Sequence of chain 1.E:
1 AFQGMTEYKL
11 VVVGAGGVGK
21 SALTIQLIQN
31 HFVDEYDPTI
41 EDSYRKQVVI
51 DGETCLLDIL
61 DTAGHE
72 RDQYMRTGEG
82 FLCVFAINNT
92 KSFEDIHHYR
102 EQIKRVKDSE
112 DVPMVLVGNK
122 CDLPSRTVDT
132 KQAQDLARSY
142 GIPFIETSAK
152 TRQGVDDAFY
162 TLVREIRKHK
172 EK

Binding-site contacts:
Ligand atom C6 contacts residue THR78 of chain 1.A at 3.5 Å.
Ligand atom C11 contacts residue ASP58 of chain 1.A at 4.0 Å.
Ligand atom C29 contacts residue LYS9 of chain 1.A at 3.9 Å.
Ligand atom C14 contacts residue ASP58 of chain 1.A at 4.0 Å.
Ligand atom C27 contacts residue GLN3 of chain 1.E at 4.0 Å.
Ligand atom C29 contacts residue ASP58 of chain 1.A at 3.5 Å.
Ligand atom C8 contacts residue LEU60 of chain 1.A at 4.0 Å (hydrophobic).
Ligand atom C15 contacts residue ASP58 of chain 1.A at 3.6 Å.
Ligand atom C23 contacts residue ARG45 of chain 1.A at 3.5 Å.
Ligand atom O7 contacts residue THR78 of chain 1.A at 3.3 Å.
Ligand atom C21 contacts residue SER43 of chain 1.A at 4.0 Å.
Ligand atom C6 contacts residue LEU60 of chain 1.A at 3.9 Å (hydrophobic).
Ligand atom C24 contacts residue SER43 of chain 1.A at 3.9 Å.
Ligand atom C3 contacts residue THR78 of chain 1.A at 3.6 Å.
Ligand atom C3 contacts residue VAL11 of chain 1.A at 3.9 Å (hydrophobic).
Ligand atom C8 contacts residue TYR75 of chain 1.A at 3.9 Å (hydrophobic).
Ligand atom O28 contacts residue ASP58 of chain 1.A at 3.9 Å.
Ligand atom C16 contacts residue ASP58 of chain 1.A at 3.6 Å.
Ligand atom C2 contacts residue LEU60 of chain 1.A at 3.8 Å (hydrophobic).
Ligand atom C29 contacts residue ARG45 of chain 1.A at 3.3 Å.
Ligand atom C2 contacts residue LYS9 of chain 1.A at 3.7 Å.
Ligand atom C19 contacts residue SER43 of chain 1.A at 3.5 Å.
Ligand atom C1 contacts residue LEU60 of chain 1.A at 4.0 Å (hydrophobic).
Ligand atom O28 contacts residue ARG45 of chain 1.A at 3.6 Å (salt-bridge).
Ligand atom C13 contacts residue SER43 of chain 1.A at 3.2 Å.
Ligand atom C14 contacts residue ARG45 of chain 1.A at 4.0 Å.
Ligand atom C12 contacts residue SER43 of chain 1.A at 3.3 Å.
Ligand atom C1 contacts residue LYS9 of chain 1.A at 4.0 Å.
Ligand atom C20 contacts residue SER43 of chain 1.A at 3.8 Å.
Ligand atom C15 contacts residue ARG45 of chain 1.A at 4.0 Å.
Ligand atom C2 contacts residue VAL11 of chain 1.A at 4.0 Å (hydrophobic).
Ligand atom C3 contacts residue LEU60 of chain 1.A at 4.0 Å (hydrophobic).
Ligand atom C22 contacts residue ARG45 of chain 1.A at 3.6 Å.
Ligand atom C2 contacts residue LEU10 of chain 1.A at 3.9 Å (hydrophobic).
Ligand atom C1 contacts residue ASP58 of chain 1.A at 3.8 Å.
Ligand atom O7 contacts residue TYR75 of chain 1.A at 3.6 Å.
Ligand atom N17 contacts residue ARG45 of chain 1.A at 3.7 Å.
Ligand atom C12 contacts residue ASP58 of chain 1.A at 4.0 Å.
Ligand atom C24 contacts residue GLN3 of chain 1.E at 3.5 Å.
Ligand atom O7 contacts residue LEU60 of chain 1.A at 3.9 Å.

The protein below binds the small molecule below.
Small molecule (SMILES): COc1cc(-c2cccc3c2OCCO3)ccc1Nc1cccc(CN(C)C)c1

Sequence of chain 1.A:
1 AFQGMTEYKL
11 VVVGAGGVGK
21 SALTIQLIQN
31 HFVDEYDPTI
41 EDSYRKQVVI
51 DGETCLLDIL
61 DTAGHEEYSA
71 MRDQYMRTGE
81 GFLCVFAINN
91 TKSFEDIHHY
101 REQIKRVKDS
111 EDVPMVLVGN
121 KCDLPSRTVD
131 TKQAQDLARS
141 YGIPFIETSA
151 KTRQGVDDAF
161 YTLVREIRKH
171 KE